Sequence of chain 19.B:
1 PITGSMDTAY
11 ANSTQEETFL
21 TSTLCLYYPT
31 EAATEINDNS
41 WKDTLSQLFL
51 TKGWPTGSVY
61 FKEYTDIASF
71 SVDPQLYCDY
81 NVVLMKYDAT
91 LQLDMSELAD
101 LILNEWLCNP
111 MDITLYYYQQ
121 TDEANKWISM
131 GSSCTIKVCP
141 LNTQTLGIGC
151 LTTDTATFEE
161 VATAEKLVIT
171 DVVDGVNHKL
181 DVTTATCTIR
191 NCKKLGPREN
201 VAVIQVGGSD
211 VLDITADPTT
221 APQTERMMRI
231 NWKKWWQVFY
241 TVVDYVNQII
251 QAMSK

The small molecule below binds the protein below.
Small molecule (SMILES): CC(=O)N[C@H]1[C@H](O[C@H]2[C@H](O)[C@@H](NC(C)=O)CO[C@@H]2CO)O[C@H](CO)[C@@H](O)[C@@H]1O

Binding-site contacts:
Ligand atom C7 contacts residue ASN12 of chain 19.B at 3.9 Å.
Ligand atom C1 contacts residue ASN12 of chain 19.B at 2.2 Å.
Ligand atom C2 contacts residue ASN12 of chain 19.B at 3.2 Å.
Ligand atom C5 contacts residue ASN12 of chain 19.B at 4.1 Å.
Ligand atom O7 contacts residue ASN12 of chain 19.B at 3.7 Å.
Ligand atom O5 contacts residue ASN12 of chain 19.B at 2.7 Å (h-bond).
Ligand atom N2 contacts residue ASN12 of chain 19.B at 3.8 Å.